Sequence of chain 1.A:
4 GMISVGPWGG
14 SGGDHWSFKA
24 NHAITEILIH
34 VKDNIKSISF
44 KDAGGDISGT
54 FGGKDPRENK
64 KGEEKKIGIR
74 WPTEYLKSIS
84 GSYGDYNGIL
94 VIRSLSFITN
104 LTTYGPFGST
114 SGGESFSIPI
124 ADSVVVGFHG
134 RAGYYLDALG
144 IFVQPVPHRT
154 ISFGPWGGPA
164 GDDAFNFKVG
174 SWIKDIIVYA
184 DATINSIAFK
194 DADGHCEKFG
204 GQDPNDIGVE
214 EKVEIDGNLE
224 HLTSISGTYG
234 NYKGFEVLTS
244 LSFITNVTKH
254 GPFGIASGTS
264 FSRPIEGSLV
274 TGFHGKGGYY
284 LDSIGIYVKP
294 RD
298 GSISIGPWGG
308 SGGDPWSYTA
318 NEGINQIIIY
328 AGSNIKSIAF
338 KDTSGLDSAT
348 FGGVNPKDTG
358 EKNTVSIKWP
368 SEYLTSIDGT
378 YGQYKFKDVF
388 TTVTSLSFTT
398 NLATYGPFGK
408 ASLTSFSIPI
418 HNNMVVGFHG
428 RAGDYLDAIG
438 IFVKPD

Binding-site contacts:
Ligand atom C6 contacts residue ASP285 of chain 1.A at 3.1 Å.
Ligand atom O6 contacts residue ASP285 of chain 1.A at 4.0 Å.
Ligand atom O2 contacts residue ASP165 of chain 1.A at 2.3 Å (salt-bridge).
Ligand atom O3 contacts residue ASP165 of chain 1.A at 3.7 Å.
Ligand atom C6 contacts residue GLY281 of chain 1.A at 4.0 Å.
Ligand atom O5 contacts residue TYR282 of chain 1.A at 3.0 Å (h-bond).
Ligand atom O4 contacts residue PHE238 of chain 1.A at 3.8 Å.
Ligand atom O3 contacts residue GLY164 of chain 1.A at 3.4 Å (h-bond).
Ligand atom C1 contacts residue GLY281 of chain 1.A at 4.2 Å.
Ligand atom C5 contacts residue GLY281 of chain 1.A at 4.3 Å.
Ligand atom C7 contacts residue TYR282 of chain 1.A at 3.4 Å (hydrophobic).
Ligand atom O1 contacts residue PHE238 of chain 1.A at 4.3 Å.
Ligand atom O4 contacts residue ALA163 of chain 1.A at 3.0 Å.
Ligand atom C7 contacts residue PHE238 of chain 1.A at 4.1 Å (hydrophobic).
Ligand atom O2 contacts residue GLY164 of chain 1.A at 4.1 Å.
Ligand atom C6 contacts residue TYR283 of chain 1.A at 3.9 Å (hydrophobic).
Ligand atom C5 contacts residue PHE238 of chain 1.A at 3.8 Å (hydrophobic).
Ligand atom C4 contacts residue ALA163 of chain 1.A at 4.2 Å (hydrophobic).
Ligand atom C4 contacts residue PHE238 of chain 1.A at 4.4 Å (hydrophobic).
Ligand atom C6 contacts residue PHE238 of chain 1.A at 4.2 Å (hydrophobic).
Ligand atom O4 contacts residue GLY164 of chain 1.A at 3.2 Å (h-bond).
Ligand atom C1 contacts residue ASP165 of chain 1.A at 4.3 Å.
Ligand atom C4 contacts residue GLY164 of chain 1.A at 3.4 Å.
Ligand atom O6 contacts residue TYR282 of chain 1.A at 2.7 Å (h-bond).
Ligand atom C3 contacts residue ASP165 of chain 1.A at 4.4 Å.
Ligand atom O5 contacts residue GLY281 of chain 1.A at 3.5 Å.
Ligand atom C5 contacts residue TYR282 of chain 1.A at 3.9 Å (hydrophobic).
Ligand atom O2 contacts residue GLY281 of chain 1.A at 3.9 Å.
Ligand atom O6 contacts residue TYR283 of chain 1.A at 2.8 Å (h-bond).
Ligand atom O3 contacts residue ALA163 of chain 1.A at 4.3 Å.
Ligand atom O6 contacts residue GLY281 of chain 1.A at 3.6 Å.
Ligand atom C6 contacts residue TYR282 of chain 1.A at 3.5 Å (hydrophobic).
Ligand atom O2 contacts residue GLY280 of chain 1.A at 4.1 Å.
Ligand atom C1 contacts residue TYR282 of chain 1.A at 3.9 Å (hydrophobic).
Ligand atom C3 contacts residue GLY164 of chain 1.A at 4.0 Å.
Ligand atom C4 contacts residue ASP285 of chain 1.A at 3.5 Å.
Ligand atom C5 contacts residue ASP285 of chain 1.A at 4.0 Å.
Ligand atom O4 contacts residue ASP285 of chain 1.A at 2.9 Å (salt-bridge).
Ligand atom C2 contacts residue ASP165 of chain 1.A at 3.6 Å.

A protein and the small-molecule ligand that binds it are described below.
Small molecule (SMILES): CO[C@H]1O[C@H](CO)[C@@H](O)[C@H](O)[C@@H]1O